Sequence of chain 3.C:
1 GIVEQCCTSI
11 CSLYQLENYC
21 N

Binding-site contacts:
Ligand atom C6 contacts residue CYS11 of chain 3.C at 4.0 Å (hydrophobic).
Ligand atom C3 contacts residue LEU11 of chain 3.D at 3.5 Å (hydrophobic).
Ligand atom C4 contacts residue CYS6 of chain 3.C at 3.4 Å (hydrophobic).
Ligand atom C3 contacts residue CYS6 of chain 3.C at 3.4 Å (hydrophobic).
Ligand atom N contacts residue HIS5 of chain 1.D at 3.6 Å.
Ligand atom C4 contacts residue ILE10 of chain 3.C at 4.2 Å (hydrophobic).
Ligand atom C3 contacts residue HIS5 of chain 1.D at 3.6 Å.
Ligand atom C5 contacts residue HIS5 of chain 1.D at 3.6 Å.
Ligand atom O4 contacts residue CYS11 of chain 3.C at 3.0 Å (h-bond).
Ligand atom C2 contacts residue LEU11 of chain 3.D at 3.9 Å (hydrophobic).
Ligand atom N contacts residue HIS10 of chain 3.D at 4.2 Å.
Ligand atom C5 contacts residue CYS11 of chain 3.C at 3.1 Å (hydrophobic).
Ligand atom C1 contacts residue ALA14 of chain 3.D at 4.3 Å (hydrophobic).
Ligand atom O4 contacts residue ILE10 of chain 3.C at 3.4 Å.
Ligand atom C contacts residue SER9 of chain 1.D at 4.5 Å.
Ligand atom O contacts residue SER9 of chain 1.D at 4.2 Å.
Ligand atom C1 contacts residue HIS5 of chain 1.D at 3.1 Å.
Ligand atom C4 contacts residue LEU11 of chain 3.D at 4.1 Å (hydrophobic).
Ligand atom C contacts residue HIS5 of chain 1.D at 3.8 Å.
Ligand atom C6 contacts residue LEU16 of chain 3.C at 4.1 Å (hydrophobic).
Ligand atom C6 contacts residue HIS5 of chain 1.D at 3.2 Å.
Ligand atom C4 contacts residue CYS11 of chain 3.C at 3.8 Å (hydrophobic).
Ligand atom N contacts residue ALA14 of chain 3.D at 4.0 Å.
Ligand atom C2 contacts residue HIS5 of chain 1.D at 3.4 Å.
Ligand atom C4 contacts residue HIS5 of chain 1.D at 3.8 Å.
Ligand atom C6 contacts residue ALA14 of chain 3.D at 4.3 Å (hydrophobic).
Ligand atom C2 contacts residue HIS10 of chain 3.D at 4.4 Å.
Ligand atom O4 contacts residue SER9 of chain 3.C at 3.7 Å.
Ligand atom CM contacts residue HIS5 of chain 1.D at 3.2 Å.
Ligand atom C5 contacts residue LEU16 of chain 3.C at 4.0 Å (hydrophobic).
Ligand atom O4 contacts residue LEU11 of chain 3.D at 4.4 Å.
Ligand atom C contacts residue ALA14 of chain 3.D at 4.4 Å (hydrophobic).
Ligand atom O4 contacts residue CYS6 of chain 3.C at 2.5 Å (h-bond).

Sequence of chain 3.D:
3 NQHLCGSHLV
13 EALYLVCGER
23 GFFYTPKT

Sequence of chain 1.D:
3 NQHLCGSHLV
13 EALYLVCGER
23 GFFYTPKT

The small molecule below binds the protein below.
Small molecule (SMILES): CC(=O)Nc1ccc(O)cc1